Binding-site contacts:
Ligand atom O3B contacts residue ASN449 of chain 1.C at 2.8 Å (h-bond).
Ligand atom O2A contacts residue ASP267 of chain 1.C at 2.6 Å (salt-bridge).
Ligand atom O41 contacts residue LYS251 of chain 1.C at 3.2 Å (salt-bridge).
Ligand atom PA contacts residue GOL1 of chain 1.X at 3.3 Å.
Ligand atom C61 contacts residue ASP388 of chain 1.C at 3.4 Å.
Ligand atom C5 contacts residue THR247 of chain 1.C at 3.2 Å.
Ligand atom N7 contacts residue GOL1 of chain 1.X at 3.4 Å (h-bond).
Ligand atom N1 contacts residue ASN250 of chain 1.C at 2.9 Å (h-bond).
Ligand atom O3' contacts residue ASP267 of chain 1.C at 3.3 Å.
Ligand atom O6A contacts residue ASP388 of chain 1.C at 3.1 Å (salt-bridge).
Ligand atom O3B contacts residue ASP269 of chain 1.C at 3.2 Å (salt-bridge).
Ligand atom C2' contacts residue SER170 of chain 1.C at 3.2 Å.
Ligand atom N2 contacts residue SER170 of chain 1.C at 3.1 Å (h-bond).
Ligand atom O1A contacts residue GOL1 of chain 1.X at 2.4 Å (h-bond).
Ligand atom N2 contacts residue ALA171 of chain 1.C at 3.4 Å.
Ligand atom O3B contacts residue GOL1 of chain 1.V at 3.0 Å (h-bond).
Ligand atom O31 contacts residue GLY357 of chain 1.C at 3.1 Å (h-bond).
Ligand atom C41 contacts residue SER356 of chain 1.C at 3.2 Å.
Ligand atom O21 contacts residue GLU355 of chain 1.C at 3.0 Å.
Ligand atom C5' contacts residue ASP267 of chain 1.C at 3.2 Å.
Ligand atom O3B contacts residue MN1 of chain 1.T at 2.0 Å.
Ligand atom O5' contacts residue GOL1 of chain 1.X at 3.1 Å (h-bond).
Ligand atom O3' contacts residue SER268 of chain 1.C at 2.9 Å (h-bond).
Ligand atom O2A contacts residue ASP269 of chain 1.C at 2.4 Å (salt-bridge).
Ligand atom O6A contacts residue LYS389 of chain 1.C at 3.0 Å (salt-bridge).
Ligand atom O6A contacts residue HIS386 of chain 1.C at 2.9 Å (h-bond).
Ligand atom PA contacts residue MN1 of chain 1.T at 3.3 Å.
Ligand atom O3B contacts residue ASP267 of chain 1.C at 3.0 Å (salt-bridge).
Ligand atom O2A contacts residue MN1 of chain 1.T at 2.0 Å.
Ligand atom O3' contacts residue ASP269 of chain 1.C at 3.3 Å (salt-bridge).
Ligand atom C2 contacts residue ASN250 of chain 1.C at 3.3 Å.
Ligand atom C6 contacts residue ASN250 of chain 1.C at 3.3 Å.
Ligand atom O2' contacts residue SER170 of chain 1.C at 2.5 Å (h-bond).
Ligand atom O31 contacts residue LYS251 of chain 1.C at 3.0 Å (salt-bridge).
Ligand atom PB contacts residue MN1 of chain 1.T at 3.3 Å.
Ligand atom O31 contacts residue SER356 of chain 1.C at 3.0 Å (h-bond).
Ligand atom O41 contacts residue ASP388 of chain 1.C at 2.6 Å (salt-bridge).
Ligand atom O31 contacts residue ASP267 of chain 1.C at 3.1 Å (salt-bridge).
Ligand atom N3 contacts residue SER170 of chain 1.C at 3.3 Å (h-bond).
Ligand atom C4 contacts residue THR247 of chain 1.C at 3.4 Å.

Sequence of chain 1.C:
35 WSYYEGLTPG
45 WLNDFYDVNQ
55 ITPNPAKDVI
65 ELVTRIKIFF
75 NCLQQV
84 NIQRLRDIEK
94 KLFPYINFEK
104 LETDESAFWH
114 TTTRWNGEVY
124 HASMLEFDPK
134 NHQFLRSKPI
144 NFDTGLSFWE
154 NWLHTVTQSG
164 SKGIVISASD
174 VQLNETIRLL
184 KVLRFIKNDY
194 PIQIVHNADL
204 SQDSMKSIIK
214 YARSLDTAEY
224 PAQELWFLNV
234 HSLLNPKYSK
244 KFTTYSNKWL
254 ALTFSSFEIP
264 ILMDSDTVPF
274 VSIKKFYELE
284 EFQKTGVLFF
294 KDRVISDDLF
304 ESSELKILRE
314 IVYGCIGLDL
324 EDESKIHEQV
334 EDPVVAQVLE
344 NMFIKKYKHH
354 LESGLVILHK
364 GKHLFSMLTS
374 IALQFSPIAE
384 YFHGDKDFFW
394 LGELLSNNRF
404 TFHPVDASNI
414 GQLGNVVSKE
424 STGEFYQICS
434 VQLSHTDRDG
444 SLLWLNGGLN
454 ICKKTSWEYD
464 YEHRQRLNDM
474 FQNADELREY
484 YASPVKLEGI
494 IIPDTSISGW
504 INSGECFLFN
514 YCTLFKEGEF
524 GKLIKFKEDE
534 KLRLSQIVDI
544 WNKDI

This small molecule binds to this protein.
Small molecule (SMILES): Nc1nc2c(ncn2[C@@H]2O[C@H](CO[P](=O)(O)O[P](=O)(O)O[C@H]3O[C@H](CO)[C@@H](O)[C@H](O)[C@@H]3O)[C@@H](O)[C@H]2O)c(=O)[nH]1